The small molecule below binds the protein below.
Small molecule (SMILES): O=c1[nH]cnc2c1ncn2[C@@H]1O[C@H](COP(=O)(O)O)[C@@H](O)[C@H]1O

Binding-site contacts:
Ligand atom C2 contacts residue GLU313 of chain 1.A at 3.6 Å.
Ligand atom C3' contacts residue MET75 of chain 1.A at 3.7 Å (hydrophobic).
Ligand atom C8 contacts residue MET75 of chain 1.A at 3.7 Å (hydrophobic).
Ligand atom O3' contacts residue ALA73 of chain 1.A at 3.7 Å.
Ligand atom O3P contacts residue GLY239 of chain 1.A at 3.3 Å.
Ligand atom C6 contacts residue GLY289 of chain 1.A at 3.4 Å.
Ligand atom O3' contacts residue ASP238 of chain 1.A at 2.2 Å (salt-bridge).
Ligand atom N3 contacts residue CYS205 of chain 1.A at 3.7 Å.
Ligand atom P contacts residue TYR285 of chain 1.A at 3.8 Å.
Ligand atom O1P contacts residue SER262 of chain 1.A at 3.4 Å (h-bond).
Ligand atom O3P contacts residue GLY240 of chain 1.A at 2.7 Å (h-bond).
Ligand atom N7 contacts residue MET288 of chain 1.A at 3.2 Å (h-bond).
Ligand atom C5' contacts residue MET75 of chain 1.A at 3.6 Å (hydrophobic).
Ligand atom N1 contacts residue GLU313 of chain 1.A at 3.1 Å (salt-bridge).
Ligand atom C2 contacts residue 8L11 of chain 1.F at 3.3 Å.
Ligand atom O6 contacts residue GLY289 of chain 1.A at 2.5 Å (h-bond).
Ligand atom O5' contacts residue GLY202 of chain 1.A at 3.5 Å.
Ligand atom O6 contacts residue MET288 of chain 1.A at 2.9 Å (h-bond).
Ligand atom O3P contacts residue GLY202 of chain 1.A at 3.7 Å.
Ligand atom O1P contacts residue GLY261 of chain 1.A at 2.7 Å (h-bond).
Ligand atom C5 contacts residue MET288 of chain 1.A at 3.7 Å (hydrophobic).
Ligand atom O1P contacts residue LEU260 of chain 1.A at 3.7 Å.
Ligand atom O4' contacts residue GLY202 of chain 1.A at 3.6 Å.
Ligand atom C5 contacts residue ILE204 of chain 1.A at 3.6 Å (hydrophobic).
Ligand atom O6 contacts residue GLY287 of chain 1.A at 3.2 Å.
Ligand atom C6 contacts residue MET288 of chain 1.A at 3.7 Å (hydrophobic).
Ligand atom C3' contacts residue ASP238 of chain 1.A at 3.3 Å.
Ligand atom N1 contacts residue 8L11 of chain 1.F at 3.7 Å.
Ligand atom O2' contacts residue ASP238 of chain 1.A at 2.2 Å (salt-bridge).
Ligand atom O3P contacts residue SER203 of chain 1.A at 3.5 Å (h-bond).
Ligand atom C4' contacts residue ASP238 of chain 1.A at 3.6 Å.
Ligand atom O2P contacts residue TYR285 of chain 1.A at 3.1 Å (h-bond).
Ligand atom C2 contacts residue CYS205 of chain 1.A at 3.5 Å (hydrophobic).
Ligand atom C2' contacts residue ASP238 of chain 1.A at 3.4 Å.
Ligand atom O5' contacts residue TYR285 of chain 1.A at 3.7 Å.
Ligand atom O2P contacts residue SER203 of chain 1.A at 2.5 Å (h-bond).
Ligand atom C8 contacts residue ILE204 of chain 1.A at 3.6 Å (hydrophobic).
Ligand atom O2P contacts residue SER262 of chain 1.A at 3.4 Å (h-bond).
Ligand atom N7 contacts residue ILE204 of chain 1.A at 3.4 Å.
Ligand atom O2' contacts residue ASN177 of chain 1.A at 3.7 Å.

Sequence of chain 1.A:
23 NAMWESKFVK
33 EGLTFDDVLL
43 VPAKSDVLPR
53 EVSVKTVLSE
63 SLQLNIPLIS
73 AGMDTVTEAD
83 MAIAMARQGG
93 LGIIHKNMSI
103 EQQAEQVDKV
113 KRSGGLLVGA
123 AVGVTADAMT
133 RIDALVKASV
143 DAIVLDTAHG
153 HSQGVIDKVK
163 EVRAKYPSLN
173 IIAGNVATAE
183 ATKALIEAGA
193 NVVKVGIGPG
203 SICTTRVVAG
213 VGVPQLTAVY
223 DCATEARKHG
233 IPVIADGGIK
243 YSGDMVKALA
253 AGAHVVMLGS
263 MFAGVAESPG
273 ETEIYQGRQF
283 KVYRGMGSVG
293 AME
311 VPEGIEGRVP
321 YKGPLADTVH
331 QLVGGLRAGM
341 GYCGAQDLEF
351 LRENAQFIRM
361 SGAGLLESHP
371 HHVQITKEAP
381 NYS